Binding-site contacts:
Ligand atom O7 contacts residue ASN12 of chain 27.J at 3.7 Å.
Ligand atom C2 contacts residue ASN12 of chain 27.J at 3.2 Å.
Ligand atom C1 contacts residue ASN12 of chain 27.J at 2.1 Å.
Ligand atom C7 contacts residue ASN12 of chain 27.J at 3.9 Å.
Ligand atom N2 contacts residue ASN12 of chain 27.J at 3.8 Å.
Ligand atom C5 contacts residue ASN12 of chain 27.J at 4.1 Å.
Ligand atom O5 contacts residue ASN12 of chain 27.J at 2.7 Å (h-bond).

A protein and the small-molecule ligand that binds it are described below.
Small molecule (SMILES): CC(=O)N[C@H]1[C@H](O[C@H]2[C@H](O)[C@@H](NC(C)=O)CO[C@@H]2CO)O[C@H](CO)[C@@H](O)[C@@H]1O

Sequence of chain 27.J:
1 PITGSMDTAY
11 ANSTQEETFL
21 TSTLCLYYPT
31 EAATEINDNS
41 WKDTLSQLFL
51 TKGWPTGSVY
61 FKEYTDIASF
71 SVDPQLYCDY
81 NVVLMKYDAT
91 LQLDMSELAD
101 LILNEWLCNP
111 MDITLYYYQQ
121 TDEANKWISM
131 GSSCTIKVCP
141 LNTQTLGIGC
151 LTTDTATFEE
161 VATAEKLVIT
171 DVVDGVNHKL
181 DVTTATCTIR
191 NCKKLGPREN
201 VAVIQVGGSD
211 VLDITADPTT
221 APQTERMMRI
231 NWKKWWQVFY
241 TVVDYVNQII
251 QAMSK